Binding-site contacts:
Ligand atom O2B contacts residue SER174 of chain 1.A at 3.1 Å (h-bond).
Ligand atom C2' contacts residue TYR265 of chain 1.A at 3.5 Å (hydrophobic).
Ligand atom PA contacts residue MN1 of chain 1.F at 3.3 Å.
Ligand atom C4 contacts residue ASP270 of chain 1.A at 3.5 Å.
Ligand atom O1B contacts residue SER174 of chain 1.A at 3.7 Å.
Ligand atom PA contacts residue MN1 of chain 1.E at 3.2 Å.
Ligand atom O1A contacts residue ASP184 of chain 1.A at 2.9 Å (salt-bridge).
Ligand atom PG contacts residue GLY183 of chain 1.A at 3.8 Å.
Ligand atom O2 contacts residue ASN273 of chain 1.A at 3.3 Å (h-bond).
Ligand atom O2B contacts residue GLY173 of chain 1.A at 3.5 Å.
Ligand atom O2 contacts residue TYR265 of chain 1.A at 3.6 Å.
Ligand atom O2G contacts residue MN1 of chain 1.E at 2.4 Å.
Ligand atom O3G contacts residue GLY183 of chain 1.A at 3.0 Å (h-bond).
Ligand atom O3B contacts residue SER174 of chain 1.A at 3.7 Å.
Ligand atom O1G contacts residue GLY183 of chain 1.A at 3.8 Å.
Ligand atom O3' contacts residue ARG177 of chain 1.A at 3.6 Å.
Ligand atom O3G contacts residue SER174 of chain 1.A at 2.8 Å (h-bond).
Ligand atom O1A contacts residue MN1 of chain 1.F at 2.5 Å.
Ligand atom C1' contacts residue TYR265 of chain 1.A at 3.7 Å (hydrophobic).
Ligand atom O2A contacts residue MN1 of chain 1.F at 3.6 Å.
Ligand atom N3A contacts residue MN1 of chain 1.E at 3.4 Å.
Ligand atom O3B contacts residue MN1 of chain 1.E at 3.4 Å.
Ligand atom C2' contacts residue ASN273 of chain 1.A at 3.6 Å.
Ligand atom PG contacts residue SER174 of chain 1.A at 3.5 Å.
Ligand atom O1B contacts residue ARG177 of chain 1.A at 3.0 Å (salt-bridge).
Ligand atom O2G contacts residue ASP184 of chain 1.A at 3.0 Å (salt-bridge).
Ligand atom O1A contacts residue ASP186 of chain 1.A at 3.1 Å (salt-bridge).
Ligand atom PB contacts residue MN1 of chain 1.E at 3.0 Å.
Ligand atom O2B contacts residue ASP186 of chain 1.A at 3.0 Å (salt-bridge).
Ligand atom O2G contacts residue SER174 of chain 1.A at 3.5 Å (h-bond).
Ligand atom O2B contacts residue MN1 of chain 1.E at 1.9 Å.
Ligand atom O5' contacts residue MN1 of chain 1.F at 3.6 Å.
Ligand atom N4 contacts residue ASP270 of chain 1.A at 3.6 Å (salt-bridge).
Ligand atom O2G contacts residue GLY183 of chain 1.A at 3.4 Å (h-bond).
Ligand atom O3' contacts residue GLY268 of chain 1.A at 3.5 Å.
Ligand atom C5' contacts residue ASP186 of chain 1.A at 3.7 Å.
Ligand atom N3 contacts residue ASP270 of chain 1.A at 3.5 Å (salt-bridge).
Ligand atom PG contacts residue MN1 of chain 1.E at 3.3 Å.
Ligand atom O1A contacts residue MN1 of chain 1.E at 1.9 Å.
Ligand atom O3' contacts residue THR267 of chain 1.A at 3.4 Å (h-bond).

A small-molecule ligand and the protein it binds are described below.
Small molecule (SMILES): Nc1ccn([C@H]2C[C@H](O)[C@@H](COP(=O)(O)NP(=O)(O)OP(=O)(O)O)O2)c(=O)n1

Sequence of chain 1.A:
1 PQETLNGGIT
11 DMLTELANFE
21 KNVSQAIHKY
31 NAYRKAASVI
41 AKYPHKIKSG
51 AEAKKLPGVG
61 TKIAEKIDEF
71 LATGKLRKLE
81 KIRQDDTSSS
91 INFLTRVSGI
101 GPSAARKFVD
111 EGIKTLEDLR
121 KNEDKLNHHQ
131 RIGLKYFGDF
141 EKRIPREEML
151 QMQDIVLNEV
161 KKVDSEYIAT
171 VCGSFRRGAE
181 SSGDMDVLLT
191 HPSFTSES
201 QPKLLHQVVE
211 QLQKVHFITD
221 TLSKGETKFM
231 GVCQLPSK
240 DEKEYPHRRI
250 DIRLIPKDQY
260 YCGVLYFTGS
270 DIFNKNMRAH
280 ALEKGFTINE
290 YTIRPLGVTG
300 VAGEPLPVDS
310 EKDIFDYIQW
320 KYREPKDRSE